A protein and the small-molecule ligand that binds it are described below.
Small molecule (SMILES): CC(=O)N[C@@H]1[C@@H](O)[C@H](O)[C@@H](CO)O[C@H]1O

Binding-site contacts:
Ligand atom C4 contacts residue ASN1074 of chain 1.B at 4.2 Å.
Ligand atom C3 contacts residue ASN1074 of chain 1.B at 3.8 Å.
Ligand atom C5 contacts residue ASN1074 of chain 1.B at 3.7 Å.
Ligand atom C6 contacts residue GLU1072 of chain 1.B at 4.5 Å.
Ligand atom C2 contacts residue ASN1074 of chain 1.B at 2.4 Å.
Ligand atom C7 contacts residue ASN1074 of chain 1.B at 3.1 Å.
Ligand atom O3 contacts residue ALA706 of chain 1.B at 4.2 Å.
Ligand atom C4 contacts residue ALA706 of chain 1.B at 4.0 Å (hydrophobic).
Ligand atom C1 contacts residue ASN1074 of chain 1.B at 1.4 Å.
Ligand atom C8 contacts residue ASN1074 of chain 1.B at 4.3 Å.
Ligand atom O7 contacts residue ASN1074 of chain 1.B at 2.9 Å (h-bond).
Ligand atom O4 contacts residue ALA706 of chain 1.B at 4.3 Å.
Ligand atom O5 contacts residue ASN1074 of chain 1.B at 2.4 Å (h-bond).
Ligand atom N2 contacts residue ASN1074 of chain 1.B at 2.8 Å (h-bond).

Sequence of chain 1.B:
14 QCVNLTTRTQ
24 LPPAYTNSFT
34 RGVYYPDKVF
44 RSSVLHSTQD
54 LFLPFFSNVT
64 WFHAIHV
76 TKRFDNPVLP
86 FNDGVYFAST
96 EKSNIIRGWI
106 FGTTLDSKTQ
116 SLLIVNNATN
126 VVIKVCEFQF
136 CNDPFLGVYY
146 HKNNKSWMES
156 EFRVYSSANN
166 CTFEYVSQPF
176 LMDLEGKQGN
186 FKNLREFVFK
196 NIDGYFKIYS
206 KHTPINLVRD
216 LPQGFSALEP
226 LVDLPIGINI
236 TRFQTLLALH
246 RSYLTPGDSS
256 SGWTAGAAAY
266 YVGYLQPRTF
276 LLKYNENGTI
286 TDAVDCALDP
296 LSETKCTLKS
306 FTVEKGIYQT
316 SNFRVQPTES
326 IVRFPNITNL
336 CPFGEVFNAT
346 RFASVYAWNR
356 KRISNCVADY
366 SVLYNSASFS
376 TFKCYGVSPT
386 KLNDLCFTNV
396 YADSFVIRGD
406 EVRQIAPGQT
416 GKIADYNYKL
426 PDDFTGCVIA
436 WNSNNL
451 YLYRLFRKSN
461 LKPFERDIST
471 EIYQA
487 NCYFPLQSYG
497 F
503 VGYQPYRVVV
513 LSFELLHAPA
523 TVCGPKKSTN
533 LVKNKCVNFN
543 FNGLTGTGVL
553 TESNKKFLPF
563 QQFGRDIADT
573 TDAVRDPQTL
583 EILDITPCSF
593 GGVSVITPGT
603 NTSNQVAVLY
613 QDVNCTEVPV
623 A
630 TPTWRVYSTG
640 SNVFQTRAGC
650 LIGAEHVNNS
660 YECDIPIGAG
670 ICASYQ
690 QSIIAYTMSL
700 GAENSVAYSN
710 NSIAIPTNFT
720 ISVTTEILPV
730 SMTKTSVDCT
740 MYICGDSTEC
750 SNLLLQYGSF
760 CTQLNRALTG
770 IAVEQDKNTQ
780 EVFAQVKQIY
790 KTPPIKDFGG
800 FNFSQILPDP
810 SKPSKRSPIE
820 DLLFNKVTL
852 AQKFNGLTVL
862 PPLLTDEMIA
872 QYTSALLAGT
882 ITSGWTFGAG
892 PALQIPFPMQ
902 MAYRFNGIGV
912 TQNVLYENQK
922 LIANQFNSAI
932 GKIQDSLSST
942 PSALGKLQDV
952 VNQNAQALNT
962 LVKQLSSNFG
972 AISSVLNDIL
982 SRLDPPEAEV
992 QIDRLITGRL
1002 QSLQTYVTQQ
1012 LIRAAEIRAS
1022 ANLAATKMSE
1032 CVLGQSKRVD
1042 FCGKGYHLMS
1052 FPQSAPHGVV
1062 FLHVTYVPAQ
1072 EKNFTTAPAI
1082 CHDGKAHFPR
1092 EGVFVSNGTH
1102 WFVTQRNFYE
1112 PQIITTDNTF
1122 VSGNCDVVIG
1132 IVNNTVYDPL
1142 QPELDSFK